Sequence of chain 1.A:
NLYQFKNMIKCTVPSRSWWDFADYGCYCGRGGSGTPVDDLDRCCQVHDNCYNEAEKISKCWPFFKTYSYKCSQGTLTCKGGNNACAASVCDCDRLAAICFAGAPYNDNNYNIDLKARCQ

Sequence of chain 2.A:
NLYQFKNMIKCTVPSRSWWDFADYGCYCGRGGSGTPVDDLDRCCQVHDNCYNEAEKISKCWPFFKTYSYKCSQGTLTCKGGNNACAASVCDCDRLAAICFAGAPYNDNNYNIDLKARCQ

Binding-site contacts:
Ligand atom CN7 contacts residue TRP18 of chain 2.A at 3.4 Å (hydrophobic).
Ligand atom C19 contacts residue TRP18 of chain 1.A at 3.1 Å (hydrophobic).
Ligand atom N2 contacts residue ARG30 of chain 3.A at 3.7 Å.
Ligand atom C3 contacts residue GLY29 of chain 1.A at 3.4 Å.
Ligand atom C71 contacts residue TYR3 of chain 2.A at 3.6 Å (hydrophobic).
Ligand atom O2 contacts residue ALA22 of chain 1.A at 3.0 Å (h-bond).
Ligand atom N1 contacts residue GLY29 of chain 1.A at 3.2 Å.
Ligand atom O5 contacts residue MIY1 of chain 2.D at 3.3 Å (h-bond).
Ligand atom C12 contacts residue PHE64 of chain 1.A at 3.6 Å (hydrophobic).
Ligand atom C17 contacts residue LEU2 of chain 1.A at 3.5 Å (hydrophobic).
Ligand atom N1 contacts residue ALA22 of chain 1.A at 3.4 Å (h-bond).
Ligand atom O1 contacts residue MIY1 of chain 2.D at 3.6 Å (h-bond).
Ligand atom C20 contacts residue GLY29 of chain 1.A at 3.5 Å.
Ligand atom C19 contacts residue ALA22 of chain 1.A at 3.0 Å (hydrophobic).
Ligand atom C12 contacts residue LEU2 of chain 2.A at 3.5 Å (hydrophobic).
Ligand atom C11 contacts residue LEU2 of chain 2.A at 3.4 Å (hydrophobic).
Ligand atom C10 contacts residue LEU2 of chain 2.A at 3.7 Å (hydrophobic).
Ligand atom C3 contacts residue ALA22 of chain 1.A at 3.1 Å (hydrophobic).
Ligand atom C9 contacts residue PHE63 of chain 1.A at 3.7 Å (hydrophobic).
Ligand atom C11 contacts residue TYR3 of chain 2.A at 3.4 Å (hydrophobic).
Ligand atom O5 contacts residue LEU2 of chain 1.A at 3.4 Å.
Ligand atom C20 contacts residue TRP18 of chain 1.A at 3.7 Å (hydrophobic).
Ligand atom O6 contacts residue MIY1 of chain 3.D at 3.6 Å.
Ligand atom O2 contacts residue ARG30 of chain 1.A at 2.9 Å (salt-bridge).
Ligand atom C15 contacts residue MIY1 of chain 2.D at 3.7 Å.
Ligand atom C14 contacts residue MIY1 of chain 2.D at 3.6 Å.
Ligand atom O1 contacts residue MIY1 of chain 3.D at 3.6 Å (h-bond).
Ligand atom C4 contacts residue GLY29 of chain 1.A at 3.1 Å.
Ligand atom C10 contacts residue PHE63 of chain 1.A at 3.7 Å (hydrophobic).
Ligand atom C9 contacts residue MIY1 of chain 2.D at 3.7 Å.
Ligand atom O4 contacts residue MIY1 of chain 2.D at 3.6 Å.
Ligand atom C21 contacts residue ALA22 of chain 1.A at 3.6 Å (hydrophobic).
Ligand atom C15 contacts residue LEU2 of chain 1.A at 3.8 Å (hydrophobic).
Ligand atom O6 contacts residue LEU2 of chain 1.A at 3.2 Å.
Ligand atom C2 contacts residue ALA22 of chain 1.A at 3.7 Å (hydrophobic).
Ligand atom O5 contacts residue MIY1 of chain 3.D at 3.3 Å (h-bond).
Ligand atom C12 contacts residue TYR3 of chain 2.A at 3.8 Å (hydrophobic).
Ligand atom N2 contacts residue ALA22 of chain 1.A at 3.1 Å (h-bond).
Ligand atom O4 contacts residue PHE64 of chain 1.A at 3.2 Å.
Ligand atom O2 contacts residue GLY29 of chain 1.A at 2.6 Å (h-bond).

This protein binds this small molecule.
Small molecule (SMILES): CN(C)c1ccc(O)c2c1C[C@H]1C[C@H]3[C@H](N(C)C)C(O)=C(C(N)=O)C(=O)[C@@]3(O)C(O)=C1C2=O

Sequence of chain 3.A:
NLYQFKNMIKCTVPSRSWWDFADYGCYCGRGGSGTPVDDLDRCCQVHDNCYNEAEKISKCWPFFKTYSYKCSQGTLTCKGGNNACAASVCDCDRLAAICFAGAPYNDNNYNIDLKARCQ